A protein and the small-molecule ligand that binds it are described below.
Small molecule (SMILES): CC(=O)N[C@@H]1[C@@H](O)[C@H](O)[C@@H](CO)O[C@H]1O

Sequence of chain 1.B:
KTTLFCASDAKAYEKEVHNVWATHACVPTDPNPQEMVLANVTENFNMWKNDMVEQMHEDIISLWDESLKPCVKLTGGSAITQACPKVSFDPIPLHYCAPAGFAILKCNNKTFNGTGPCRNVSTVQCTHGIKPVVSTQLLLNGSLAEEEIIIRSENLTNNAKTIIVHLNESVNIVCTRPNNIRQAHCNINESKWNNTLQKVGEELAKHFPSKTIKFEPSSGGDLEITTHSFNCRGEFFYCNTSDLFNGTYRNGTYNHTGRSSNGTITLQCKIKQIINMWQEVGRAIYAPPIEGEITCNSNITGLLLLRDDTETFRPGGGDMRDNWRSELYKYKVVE

Binding-site contacts:
Ligand atom O6 contacts residue GLU216 of chain 1.B at 2.8 Å (salt-bridge).
Ligand atom N2 contacts residue ASN173 of chain 1.B at 2.8 Å (h-bond).
Ligand atom O6 contacts residue GLU153 of chain 1.B at 3.1 Å (salt-bridge).
Ligand atom O6 contacts residue ILE154 of chain 1.B at 3.2 Å (h-bond).
Ligand atom C1 contacts residue ILE154 of chain 1.B at 3.7 Å (hydrophobic).
Ligand atom C7 contacts residue ASN173 of chain 1.B at 3.3 Å.
Ligand atom C1 contacts residue GLU153 of chain 1.B at 3.9 Å.
Ligand atom C1 contacts residue GLU152 of chain 1.B at 3.7 Å.
Ligand atom C5 contacts residue ASN173 of chain 1.B at 3.7 Å.
Ligand atom O5 contacts residue GLU153 of chain 1.B at 3.5 Å.
Ligand atom C6 contacts residue GLU216 of chain 1.B at 3.2 Å.
Ligand atom O4 contacts residue GLU215 of chain 1.B at 3.9 Å.
Ligand atom C6 contacts residue LYS212 of chain 1.B at 4.2 Å.
Ligand atom C7 contacts residue GLU174 of chain 1.B at 4.0 Å.
Ligand atom O4 contacts residue LYS212 of chain 1.B at 3.6 Å.
Ligand atom C3 contacts residue LYS212 of chain 1.B at 3.8 Å.
Ligand atom C2 contacts residue GLU152 of chain 1.B at 3.9 Å.
Ligand atom O5 contacts residue ASN173 of chain 1.B at 2.5 Å (h-bond).
Ligand atom C2 contacts residue ASN173 of chain 1.B at 2.5 Å.
Ligand atom C3 contacts residue ASN173 of chain 1.B at 3.8 Å.
Ligand atom O3 contacts residue LYS212 of chain 1.B at 3.9 Å.
Ligand atom N2 contacts residue GLU152 of chain 1.B at 3.9 Å.
Ligand atom C6 contacts residue GLU153 of chain 1.B at 4.0 Å.
Ligand atom C4 contacts residue GLU153 of chain 1.B at 4.4 Å.
Ligand atom C5 contacts residue ILE154 of chain 1.B at 4.2 Å (hydrophobic).
Ligand atom O5 contacts residue ILE154 of chain 1.B at 3.0 Å (h-bond).
Ligand atom C8 contacts residue ASN173 of chain 1.B at 3.5 Å.
Ligand atom C6 contacts residue ILE154 of chain 1.B at 4.1 Å (hydrophobic).
Ligand atom C8 contacts residue GLU174 of chain 1.B at 3.3 Å.
Ligand atom C8 contacts residue LYS212 of chain 1.B at 3.7 Å.
Ligand atom C4 contacts residue ASN173 of chain 1.B at 4.3 Å.
Ligand atom C4 contacts residue LYS212 of chain 1.B at 4.3 Å.
Ligand atom C5 contacts residue LYS212 of chain 1.B at 4.3 Å.
Ligand atom O5 contacts residue GLU152 of chain 1.B at 4.2 Å.
Ligand atom O7 contacts residue GLU174 of chain 1.B at 3.9 Å.
Ligand atom O7 contacts residue ASN173 of chain 1.B at 4.1 Å.
Ligand atom C5 contacts residue GLU153 of chain 1.B at 4.3 Å.
Ligand atom C1 contacts residue ASN173 of chain 1.B at 1.5 Å.
Ligand atom C2 contacts residue GLU153 of chain 1.B at 4.5 Å.